This small molecule binds to this protein.
Small molecule (SMILES): CC(=O)N[C@H]1[C@H](O[C@H]2[C@H](O)[C@@H](NC(C)=O)CO[C@@H]2CO)O[C@H](CO)[C@@H](O[C@@H]2O[C@H](CO)[C@@H](O)[C@H](O)[C@@H]2O)[C@@H]1O

Sequence of chain 1.A:
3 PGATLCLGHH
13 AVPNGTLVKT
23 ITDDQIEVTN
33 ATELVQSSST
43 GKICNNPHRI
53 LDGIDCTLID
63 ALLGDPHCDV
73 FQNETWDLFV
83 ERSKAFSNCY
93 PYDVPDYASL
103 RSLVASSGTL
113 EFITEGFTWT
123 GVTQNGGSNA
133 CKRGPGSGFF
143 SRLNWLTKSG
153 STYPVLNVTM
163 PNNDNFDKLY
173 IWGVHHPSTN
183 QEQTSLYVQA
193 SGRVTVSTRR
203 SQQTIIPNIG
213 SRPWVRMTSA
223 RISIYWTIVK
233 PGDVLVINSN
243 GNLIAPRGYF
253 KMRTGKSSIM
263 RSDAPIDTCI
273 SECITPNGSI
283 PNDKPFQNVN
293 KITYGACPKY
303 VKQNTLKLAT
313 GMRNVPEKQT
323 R

Binding-site contacts:
Ligand atom C3 contacts residue ASN32 of chain 1.A at 3.9 Å.
Ligand atom C4 contacts residue ASN32 of chain 1.A at 4.3 Å.
Ligand atom C1 contacts residue ASN32 of chain 1.A at 1.5 Å.
Ligand atom N2 contacts residue ASN32 of chain 1.A at 2.9 Å (h-bond).
Ligand atom C5 contacts residue ASN32 of chain 1.A at 3.7 Å.
Ligand atom C7 contacts residue ASN32 of chain 1.A at 3.3 Å.
Ligand atom O5 contacts residue ALA33 of chain 1.A at 3.7 Å.
Ligand atom O7 contacts residue ASN32 of chain 1.A at 3.4 Å (h-bond).
Ligand atom O6 contacts residue ALA33 of chain 1.A at 2.7 Å (h-bond).
Ligand atom C6 contacts residue THR34 of chain 1.A at 4.2 Å.
Ligand atom C5 contacts residue ALA33 of chain 1.A at 4.1 Å (hydrophobic).
Ligand atom O6 contacts residue THR34 of chain 1.A at 3.8 Å.
Ligand atom C6 contacts residue ALA33 of chain 1.A at 3.6 Å (hydrophobic).
Ligand atom C2 contacts residue ASN32 of chain 1.A at 2.6 Å.
Ligand atom O6 contacts residue ASN32 of chain 1.A at 4.3 Å.
Ligand atom C8 contacts residue ASN32 of chain 1.A at 4.3 Å.
Ligand atom O5 contacts residue ASN32 of chain 1.A at 2.4 Å (h-bond).